Sequence of chain 1.A:
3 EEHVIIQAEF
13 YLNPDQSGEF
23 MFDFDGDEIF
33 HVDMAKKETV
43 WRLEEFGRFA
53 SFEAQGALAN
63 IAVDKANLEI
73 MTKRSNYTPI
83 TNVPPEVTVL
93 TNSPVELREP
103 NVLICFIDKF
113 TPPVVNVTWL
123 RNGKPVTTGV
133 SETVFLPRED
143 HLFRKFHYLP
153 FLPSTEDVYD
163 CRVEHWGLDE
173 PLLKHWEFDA

Sequence of chain 1.B:
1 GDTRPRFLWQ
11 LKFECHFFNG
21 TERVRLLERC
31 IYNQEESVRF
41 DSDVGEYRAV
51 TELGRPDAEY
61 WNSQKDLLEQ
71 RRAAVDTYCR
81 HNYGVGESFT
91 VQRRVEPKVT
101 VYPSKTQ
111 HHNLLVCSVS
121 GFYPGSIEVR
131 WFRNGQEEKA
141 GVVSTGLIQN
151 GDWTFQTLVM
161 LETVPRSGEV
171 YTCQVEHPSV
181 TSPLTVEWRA

Binding-site contacts:
Ligand atom CD2 contacts residue ASP57 of chain 1.B at 3.4 Å.
Ligand atom N contacts residue TYR78 of chain 1.B at 3.4 Å.
Ligand atom CG2 contacts residue GLU11 of chain 1.A at 3.2 Å.
Ligand atom N contacts residue SER53 of chain 1.A at 2.9 Å (h-bond).
Ligand atom OE1 contacts residue GLN70 of chain 1.B at 3.2 Å (h-bond).
Ligand atom OG1 contacts residue VAL65 of chain 1.A at 3.3 Å.
Ligand atom O contacts residue ASN62 of chain 1.A at 3.0 Å (h-bond).
Ligand atom CD1 contacts residue TYR47 of chain 1.B at 2.9 Å (hydrophobic).
Ligand atom CG contacts residue ASN69 of chain 1.A at 3.3 Å.
Ligand atom O contacts residue SER53 of chain 1.A at 3.1 Å (h-bond).
Ligand atom CD1 contacts residue MET73 of chain 1.A at 3.3 Å (hydrophobic).
Ligand atom O contacts residue PHE54 of chain 1.A at 3.4 Å.
Ligand atom O contacts residue GLN9 of chain 1.A at 3.1 Å (h-bond).
Ligand atom O contacts residue TRP61 of chain 1.B at 3.0 Å (h-bond).
Ligand atom NZ contacts residue GLY58 of chain 1.A at 3.4 Å (h-bond).
Ligand atom CG2 contacts residue LEU11 of chain 1.B at 2.9 Å (hydrophobic).
Ligand atom CG2 contacts residue ASP66 of chain 1.A at 3.2 Å.
Ligand atom CD contacts residue PHE51 of chain 1.A at 3.2 Å (hydrophobic).
Ligand atom CG2 contacts residue ASN62 of chain 1.A at 3.2 Å.
Ligand atom O contacts residue ASN82 of chain 1.B at 2.8 Å (h-bond).
Ligand atom CD1 contacts residue ASN69 of chain 1.A at 3.4 Å.
Ligand atom CE contacts residue ASN62 of chain 1.A at 3.1 Å.
Ligand atom N contacts residue ASP57 of chain 1.B at 2.9 Å (salt-bridge).
Ligand atom O contacts residue ASN69 of chain 1.A at 2.7 Å (h-bond).
Ligand atom CE contacts residue GLU55 of chain 1.A at 3.3 Å.
Ligand atom OG1 contacts residue ASN62 of chain 1.A at 3.1 Å (h-bond).
Ligand atom O contacts residue ARG71 of chain 1.B at 2.9 Å (salt-bridge).
Ligand atom N contacts residue ASN62 of chain 1.A at 3.4 Å (h-bond).
Ligand atom O contacts residue TYR78 of chain 1.B at 3.4 Å.
Ligand atom CE contacts residue GLY58 of chain 1.A at 3.1 Å.
Ligand atom N contacts residue GLN9 of chain 1.A at 2.9 Å (h-bond).
Ligand atom O contacts residue ALA52 of chain 1.A at 3.3 Å.
Ligand atom N contacts residue ASN69 of chain 1.A at 2.8 Å (h-bond).
Ligand atom NE2 contacts residue GLN70 of chain 1.B at 3.2 Å (h-bond).
Ligand atom O contacts residue HIS81 of chain 1.B at 2.9 Å (h-bond).
Ligand atom O contacts residue VAL85 of chain 1.B at 3.4 Å.
Ligand atom CG contacts residue SER53 of chain 1.A at 3.4 Å.
Ligand atom CD2 contacts residue LEU67 of chain 1.B at 3.4 Å (hydrophobic).
Ligand atom N contacts residue ASN82 of chain 1.B at 2.9 Å (h-bond).
Ligand atom O contacts residue ARG76 of chain 1.A at 3.0 Å (salt-bridge).

This small molecule binds to this protein.
Small molecule (SMILES): CC(C)C[C@H](NC(=O)[C@H](CCCCN)NC(=O)[C@H](CC(C)C)NC(=O)[C@@H](NC(=O)[C@H](CC(N)=O)NC(=O)[C@H](CCC(N)=O)NC(=O)[C@H](CCCCN)NC(=O)[C@@H](NC(=O)[C@H](Cc1ccc(O)cc1)NC(=O)[C@H](CCCCN)NC(=O)[C@@H]1CCCN1)C(C)C)[C@@H](C)O)C(=O)N[C@@H](C)C(=O)N[C@H](C(=O)O)[C@@H](C)O